Sequence of chain 2.A:
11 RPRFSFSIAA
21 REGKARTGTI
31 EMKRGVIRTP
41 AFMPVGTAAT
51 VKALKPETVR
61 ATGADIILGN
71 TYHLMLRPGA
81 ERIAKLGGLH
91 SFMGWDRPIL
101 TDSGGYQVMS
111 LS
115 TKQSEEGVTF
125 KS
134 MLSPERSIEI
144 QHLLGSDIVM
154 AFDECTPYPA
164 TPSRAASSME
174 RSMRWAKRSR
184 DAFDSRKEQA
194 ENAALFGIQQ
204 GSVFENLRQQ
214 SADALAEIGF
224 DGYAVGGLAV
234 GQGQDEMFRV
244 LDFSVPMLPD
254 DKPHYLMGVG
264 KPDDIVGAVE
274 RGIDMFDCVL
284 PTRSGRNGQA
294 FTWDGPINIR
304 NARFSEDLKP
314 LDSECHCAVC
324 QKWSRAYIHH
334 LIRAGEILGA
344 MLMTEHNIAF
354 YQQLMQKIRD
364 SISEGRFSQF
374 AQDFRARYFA

The small molecule below binds the protein below.
Small molecule (SMILES): NCc1c[nH]c2nc(N)[nH]c(=O)c12

Binding-site contacts:
Ligand atom N3 contacts residue TYR106 of chain 2.A at 3.5 Å.
Ligand atom C8 contacts residue GOL1 of chain 2.F at 3.7 Å.
Ligand atom N9 contacts residue MET260 of chain 2.A at 3.7 Å.
Ligand atom N2 contacts residue ASP102 of chain 2.A at 2.8 Å (salt-bridge).
Ligand atom C2 contacts residue ASP102 of chain 2.A at 3.5 Å.
Ligand atom C2 contacts residue MET260 of chain 2.A at 3.8 Å (hydrophobic).
Ligand atom C5 contacts residue MET260 of chain 2.A at 3.9 Å (hydrophobic).
Ligand atom C5 contacts residue TYR106 of chain 2.A at 3.7 Å (hydrophobic).
Ligand atom N11 contacts residue MET260 of chain 2.A at 3.1 Å (h-bond).
Ligand atom C10 contacts residue MET260 of chain 2.A at 3.8 Å (hydrophobic).
Ligand atom C4 contacts residue ASP102 of chain 2.A at 3.5 Å.
Ligand atom C6 contacts residue GLN203 of chain 2.A at 3.9 Å.
Ligand atom N1 contacts residue ASP156 of chain 2.A at 2.6 Å (salt-bridge).
Ligand atom N2 contacts residue SER103 of chain 2.A at 3.6 Å.
Ligand atom N9 contacts residue GOL1 of chain 2.F at 2.9 Å (h-bond).
Ligand atom N1 contacts residue GLN203 of chain 2.A at 4.0 Å.
Ligand atom N3 contacts residue MET260 of chain 2.A at 3.5 Å.
Ligand atom C7 contacts residue TYR106 of chain 2.A at 3.9 Å (hydrophobic).
Ligand atom O6 contacts residue GLY229 of chain 2.A at 3.4 Å.
Ligand atom C4 contacts residue TYR106 of chain 2.A at 3.7 Å (hydrophobic).
Ligand atom N2 contacts residue ASP156 of chain 2.A at 2.7 Å (salt-bridge).
Ligand atom N11 contacts residue LEU231 of chain 2.A at 2.5 Å (h-bond).
Ligand atom C6 contacts residue CYS158 of chain 2.A at 3.6 Å (hydrophobic).
Ligand atom C10 contacts residue GLY230 of chain 2.A at 3.5 Å.
Ligand atom N9 contacts residue ASP102 of chain 2.A at 3.5 Å (salt-bridge).
Ligand atom C7 contacts residue MET260 of chain 2.A at 3.8 Å (hydrophobic).
Ligand atom C10 contacts residue LEU231 of chain 2.A at 3.1 Å (hydrophobic).
Ligand atom C4 contacts residue MET260 of chain 2.A at 3.9 Å (hydrophobic).
Ligand atom O6 contacts residue GLN203 of chain 2.A at 3.1 Å (h-bond).
Ligand atom C2 contacts residue TYR106 of chain 2.A at 3.6 Å (hydrophobic).
Ligand atom O6 contacts residue ASP156 of chain 2.A at 3.6 Å.
Ligand atom O6 contacts residue GLY230 of chain 2.A at 2.9 Å (h-bond).
Ligand atom N2 contacts residue ILE201 of chain 2.A at 3.5 Å.
Ligand atom C2 contacts residue ASP156 of chain 2.A at 3.5 Å.
Ligand atom N3 contacts residue ASP102 of chain 2.A at 2.6 Å (salt-bridge).
Ligand atom N2 contacts residue TYR106 of chain 2.A at 4.0 Å.
Ligand atom C6 contacts residue ASP156 of chain 2.A at 3.5 Å.
Ligand atom C6 contacts residue GLY230 of chain 2.A at 3.9 Å.
Ligand atom C8 contacts residue MET260 of chain 2.A at 3.6 Å (hydrophobic).
Ligand atom O6 contacts residue CYS158 of chain 2.A at 3.2 Å.